Sequence of chain 1.B:
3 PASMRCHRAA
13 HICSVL

The small molecule below binds the protein below.
Small molecule (SMILES): CC(=O)Nc1ccc(NC(C)=O)cc1

Sequence of chain 1.A:
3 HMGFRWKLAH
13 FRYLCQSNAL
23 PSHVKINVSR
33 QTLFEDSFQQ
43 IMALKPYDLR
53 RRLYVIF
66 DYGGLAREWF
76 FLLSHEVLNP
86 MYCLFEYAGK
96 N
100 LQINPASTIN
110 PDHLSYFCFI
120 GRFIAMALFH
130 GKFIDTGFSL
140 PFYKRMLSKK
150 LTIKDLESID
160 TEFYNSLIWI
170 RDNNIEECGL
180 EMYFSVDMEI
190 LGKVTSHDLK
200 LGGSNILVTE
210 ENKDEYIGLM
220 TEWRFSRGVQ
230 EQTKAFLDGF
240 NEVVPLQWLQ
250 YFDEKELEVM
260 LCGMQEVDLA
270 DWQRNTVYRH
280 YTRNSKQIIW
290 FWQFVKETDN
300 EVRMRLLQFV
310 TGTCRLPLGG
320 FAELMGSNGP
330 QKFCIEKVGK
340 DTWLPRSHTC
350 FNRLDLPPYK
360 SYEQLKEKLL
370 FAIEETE

Binding-site contacts:
Ligand atom CF contacts residue ALA11 of chain 1.B at 4.2 Å (hydrophobic).
Ligand atom CD contacts residue GLY178 of chain 1.A at 3.7 Å.
Ligand atom CC contacts residue CYS15 of chain 1.B at 4.4 Å (hydrophobic).
Ligand atom CK contacts residue GLU180 of chain 1.A at 3.1 Å.
Ligand atom CJ contacts residue CYS15 of chain 1.B at 2.5 Å (hydrophobic).
Ligand atom CE contacts residue ALA12 of chain 1.B at 4.4 Å (hydrophobic).
Ligand atom NA contacts residue CYS8 of chain 1.B at 3.3 Å (h-bond).
Ligand atom OA contacts residue GLY178 of chain 1.A at 3.5 Å (h-bond).
Ligand atom CB contacts residue ALA11 of chain 1.B at 4.2 Å (hydrophobic).
Ligand atom CB contacts residue ALA12 of chain 1.B at 3.6 Å (hydrophobic).
Ligand atom CF contacts residue ALA12 of chain 1.B at 4.1 Å (hydrophobic).
Ligand atom OA contacts residue CYS15 of chain 1.B at 3.2 Å (h-bond).
Ligand atom CK contacts residue LEU179 of chain 1.A at 4.3 Å (hydrophobic).
Ligand atom CE contacts residue ALA11 of chain 1.B at 3.6 Å (hydrophobic).
Ligand atom OB contacts residue CYS177 of chain 1.A at 4.3 Å.
Ligand atom CF contacts residue CYS8 of chain 1.B at 3.9 Å (hydrophobic).
Ligand atom CJ contacts residue GLU180 of chain 1.A at 3.9 Å.
Ligand atom OB contacts residue CYS8 of chain 1.B at 4.0 Å.
Ligand atom CA contacts residue CYS8 of chain 1.B at 4.2 Å (hydrophobic).
Ligand atom CK contacts residue CYS15 of chain 1.B at 1.8 Å (hydrophobic).
Ligand atom CC contacts residue ALA11 of chain 1.B at 4.0 Å (hydrophobic).
Ligand atom CH contacts residue CYS8 of chain 1.B at 1.8 Å (hydrophobic).
Ligand atom CA contacts residue ALA12 of chain 1.B at 3.6 Å (hydrophobic).
Ligand atom OA contacts residue GLU180 of chain 1.A at 2.9 Å (salt-bridge).
Ligand atom CC contacts residue ALA12 of chain 1.B at 4.2 Å (hydrophobic).
Ligand atom NB contacts residue ALA11 of chain 1.B at 4.0 Å.
Ligand atom CA contacts residue ALA11 of chain 1.B at 4.5 Å (hydrophobic).
Ligand atom CJ contacts residue LEU179 of chain 1.A at 3.9 Å (hydrophobic).
Ligand atom CE contacts residue GLY178 of chain 1.A at 4.2 Å.
Ligand atom CD contacts residue ALA11 of chain 1.B at 3.7 Å (hydrophobic).
Ligand atom OA contacts residue LEU179 of chain 1.A at 3.4 Å.
Ligand atom NB contacts residue CYS15 of chain 1.B at 3.1 Å (h-bond).
Ligand atom CG contacts residue CYS8 of chain 1.B at 3.0 Å (hydrophobic).
Ligand atom CD contacts residue ALA12 of chain 1.B at 4.5 Å (hydrophobic).